Sequence of chain 1.A:
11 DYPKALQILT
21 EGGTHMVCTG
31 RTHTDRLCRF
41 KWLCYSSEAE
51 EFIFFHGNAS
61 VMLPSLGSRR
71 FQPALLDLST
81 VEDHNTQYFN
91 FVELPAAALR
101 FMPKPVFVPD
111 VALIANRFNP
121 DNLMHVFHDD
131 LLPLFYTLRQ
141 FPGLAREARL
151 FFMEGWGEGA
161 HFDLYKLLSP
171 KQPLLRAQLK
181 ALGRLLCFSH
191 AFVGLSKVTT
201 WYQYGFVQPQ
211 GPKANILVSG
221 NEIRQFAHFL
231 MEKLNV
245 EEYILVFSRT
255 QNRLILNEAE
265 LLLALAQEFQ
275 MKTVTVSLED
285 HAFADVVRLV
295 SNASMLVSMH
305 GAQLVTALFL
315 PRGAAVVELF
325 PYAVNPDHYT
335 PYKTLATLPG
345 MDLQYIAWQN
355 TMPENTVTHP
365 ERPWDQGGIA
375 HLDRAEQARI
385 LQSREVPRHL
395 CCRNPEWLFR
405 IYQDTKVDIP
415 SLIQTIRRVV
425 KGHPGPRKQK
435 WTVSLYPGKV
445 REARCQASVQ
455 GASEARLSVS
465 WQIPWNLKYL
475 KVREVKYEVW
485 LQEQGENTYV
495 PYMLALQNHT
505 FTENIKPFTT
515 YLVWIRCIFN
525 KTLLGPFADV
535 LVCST

A protein and the small-molecule ligand that binds it are described below.
Small molecule (SMILES): CC(=O)N[C@@H]1[C@@H](O)[C@H](O)[C@@H](CO)O[C@H]1O

Binding-site contacts:
Ligand atom C6 contacts residue GLN501 of chain 1.A at 4.0 Å.
Ligand atom O6 contacts residue LEU500 of chain 1.A at 3.5 Å.
Ligand atom O5 contacts residue ASN502 of chain 1.A at 2.4 Å (h-bond).
Ligand atom C8 contacts residue ASN502 of chain 1.A at 4.4 Å.
Ligand atom C4 contacts residue ASN502 of chain 1.A at 4.2 Å.
Ligand atom C2 contacts residue ASN502 of chain 1.A at 2.5 Å.
Ligand atom C5 contacts residue ASN502 of chain 1.A at 3.7 Å.
Ligand atom C5 contacts residue GLN501 of chain 1.A at 4.4 Å.
Ligand atom C1 contacts residue GLN501 of chain 1.A at 4.4 Å.
Ligand atom O6 contacts residue GLN501 of chain 1.A at 3.0 Å (h-bond).
Ligand atom N2 contacts residue ASN502 of chain 1.A at 2.9 Å (h-bond).
Ligand atom O5 contacts residue LEU500 of chain 1.A at 4.3 Å.
Ligand atom C3 contacts residue ASN502 of chain 1.A at 3.8 Å.
Ligand atom O7 contacts residue ASN502 of chain 1.A at 3.2 Å (h-bond).
Ligand atom C1 contacts residue ASN502 of chain 1.A at 1.4 Å.
Ligand atom C7 contacts residue ASN502 of chain 1.A at 3.2 Å.
Ligand atom O5 contacts residue GLN501 of chain 1.A at 3.6 Å.